Sequence of chain 6.E:
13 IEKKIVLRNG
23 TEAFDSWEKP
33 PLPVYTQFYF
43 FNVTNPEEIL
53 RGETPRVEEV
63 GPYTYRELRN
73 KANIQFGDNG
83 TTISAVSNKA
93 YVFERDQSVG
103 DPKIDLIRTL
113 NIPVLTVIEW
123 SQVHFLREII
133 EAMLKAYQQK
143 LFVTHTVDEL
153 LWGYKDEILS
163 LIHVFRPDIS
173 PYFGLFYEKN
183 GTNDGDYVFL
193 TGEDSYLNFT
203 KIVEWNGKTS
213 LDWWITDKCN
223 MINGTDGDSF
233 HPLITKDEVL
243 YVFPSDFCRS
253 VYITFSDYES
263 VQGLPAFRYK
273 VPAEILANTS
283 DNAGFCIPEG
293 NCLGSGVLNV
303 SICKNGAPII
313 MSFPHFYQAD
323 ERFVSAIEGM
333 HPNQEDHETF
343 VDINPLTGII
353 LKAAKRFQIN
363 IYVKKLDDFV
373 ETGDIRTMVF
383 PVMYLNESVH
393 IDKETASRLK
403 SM

The protein below binds the small molecule below.
Small molecule (SMILES): CC(=O)N[C@H]1[C@H](O[C@H]2[C@H](O)[C@@H](NC(C)=O)CO[C@@H]2CO)O[C@H](CO)[C@@H](O)[C@@H]1O

Binding-site contacts:
Ligand atom C2 contacts residue TYR93 of chain 6.E at 3.8 Å (hydrophobic).
Ligand atom C2 contacts residue VAL94 of chain 6.E at 4.3 Å (hydrophobic).
Ligand atom O7 contacts residue LEU70 of chain 6.E at 3.7 Å.
Ligand atom N2 contacts residue ASN182 of chain 6.E at 2.9 Å (h-bond).
Ligand atom C7 contacts residue TRP154 of chain 6.E at 4.5 Å (hydrophobic).
Ligand atom O7 contacts residue VAL94 of chain 6.E at 3.5 Å.
Ligand atom C3 contacts residue TYR93 of chain 6.E at 3.8 Å (hydrophobic).
Ligand atom N2 contacts residue TYR93 of chain 6.E at 3.3 Å (h-bond).
Ligand atom C3 contacts residue ASN182 of chain 6.E at 3.8 Å.
Ligand atom O3 contacts residue VAL94 of chain 6.E at 4.5 Å.
Ligand atom C1 contacts residue ASN182 of chain 6.E at 1.4 Å.
Ligand atom C7 contacts residue ASN182 of chain 6.E at 3.1 Å.
Ligand atom O7 contacts residue ASN182 of chain 6.E at 2.9 Å (h-bond).
Ligand atom C2 contacts residue ASN182 of chain 6.E at 2.5 Å.
Ligand atom C3 contacts residue VAL94 of chain 6.E at 4.4 Å (hydrophobic).
Ligand atom O7 contacts residue TRP154 of chain 6.E at 4.5 Å.
Ligand atom C4 contacts residue ASN182 of chain 6.E at 4.3 Å.
Ligand atom C5 contacts residue ASN182 of chain 6.E at 3.6 Å.
Ligand atom C8 contacts residue ASN182 of chain 6.E at 4.3 Å.
Ligand atom C7 contacts residue TYR93 of chain 6.E at 4.3 Å (hydrophobic).
Ligand atom C8 contacts residue TYR93 of chain 6.E at 4.4 Å (hydrophobic).
Ligand atom O4 contacts residue VAL94 of chain 6.E at 3.7 Å.
Ligand atom C8 contacts residue ASP150 of chain 6.E at 4.3 Å.
Ligand atom C8 contacts residue TRP154 of chain 6.E at 3.6 Å (hydrophobic).
Ligand atom C1 contacts residue TYR93 of chain 6.E at 3.8 Å (hydrophobic).
Ligand atom O5 contacts residue ASN182 of chain 6.E at 2.4 Å (h-bond).